A protein and the small-molecule ligand that binds it are described below.
Small molecule (SMILES): C[C@]12CC[C@@H]3c4ccc(O)cc4CC[C@H]3[C@@H]1CC[C@@H]2O

Sequence of chain 1.A:
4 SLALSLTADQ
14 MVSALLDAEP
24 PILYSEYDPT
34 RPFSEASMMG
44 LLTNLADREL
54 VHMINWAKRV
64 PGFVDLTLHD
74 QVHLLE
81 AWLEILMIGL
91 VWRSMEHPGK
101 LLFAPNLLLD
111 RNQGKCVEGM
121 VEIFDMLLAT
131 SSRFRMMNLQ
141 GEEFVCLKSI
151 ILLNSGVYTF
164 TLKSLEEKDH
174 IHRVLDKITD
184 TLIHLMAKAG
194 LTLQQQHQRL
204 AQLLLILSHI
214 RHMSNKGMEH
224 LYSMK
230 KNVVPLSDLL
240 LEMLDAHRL

Binding-site contacts:
Ligand atom O3 contacts residue ARG93 of chain 1.A at 3.2 Å (salt-bridge).
Ligand atom C6 contacts residue MET87 of chain 1.A at 3.9 Å (hydrophobic).
Ligand atom C6 contacts residue LEU90 of chain 1.A at 4.0 Å (hydrophobic).
Ligand atom O17 contacts residue GLY220 of chain 1.A at 4.1 Å.
Ligand atom C4 contacts residue PHE103 of chain 1.A at 4.2 Å (hydrophobic).
Ligand atom C2 contacts residue LEU48 of chain 1.A at 4.1 Å (hydrophobic).
Ligand atom C16 contacts residue ILE123 of chain 1.A at 4.1 Å (hydrophobic).
Ligand atom C3 contacts residue LEU86 of chain 1.A at 4.1 Å (hydrophobic).
Ligand atom C6 contacts residue PHE103 of chain 1.A at 4.2 Å (hydrophobic).
Ligand atom C15 contacts residue MET87 of chain 1.A at 4.1 Å (hydrophobic).
Ligand atom O17 contacts residue LEU224 of chain 1.A at 3.7 Å.
Ligand atom C10 contacts residue PHE103 of chain 1.A at 3.9 Å (hydrophobic).
Ligand atom C9 contacts residue PHE103 of chain 1.A at 4.2 Å (hydrophobic).
Ligand atom O17 contacts residue HIS223 of chain 1.A at 3.0 Å (h-bond).
Ligand atom O17 contacts residue MET42 of chain 1.A at 3.6 Å.
Ligand atom C15 contacts residue GLY220 of chain 1.A at 4.2 Å.
Ligand atom C3 contacts residue ARG93 of chain 1.A at 4.1 Å.
Ligand atom C2 contacts residue ALA49 of chain 1.A at 4.0 Å (hydrophobic).
Ligand atom C3 contacts residue GLU52 of chain 1.A at 3.2 Å.
Ligand atom C4 contacts residue LEU86 of chain 1.A at 3.8 Å (hydrophobic).
Ligand atom C7 contacts residue PHE103 of chain 1.A at 4.2 Å (hydrophobic).
Ligand atom C2 contacts residue GLU52 of chain 1.A at 3.2 Å.
Ligand atom O3 contacts residue GLU52 of chain 1.A at 2.5 Å (salt-bridge).
Ligand atom C2 contacts residue LEU45 of chain 1.A at 4.1 Å (hydrophobic).
Ligand atom C16 contacts residue GLY220 of chain 1.A at 3.8 Å.
Ligand atom C1 contacts residue ALA49 of chain 1.A at 3.8 Å (hydrophobic).
Ligand atom C5 contacts residue PHE103 of chain 1.A at 3.8 Å (hydrophobic).
Ligand atom C8 contacts residue LEU83 of chain 1.A at 4.2 Å (hydrophobic).
Ligand atom C1 contacts residue PHE103 of chain 1.A at 4.2 Å (hydrophobic).
Ligand atom C7 contacts residue MET87 of chain 1.A at 4.2 Å (hydrophobic).
Ligand atom C17 contacts residue HIS223 of chain 1.A at 3.5 Å.
Ligand atom C16 contacts residue HIS223 of chain 1.A at 3.6 Å.
Ligand atom O3 contacts residue LEU86 of chain 1.A at 3.9 Å.
Ligand atom C4 contacts residue LEU90 of chain 1.A at 4.2 Å (hydrophobic).
Ligand atom C18 contacts residue LEU224 of chain 1.A at 4.2 Å (hydrophobic).
Ligand atom C1 contacts residue LEU45 of chain 1.A at 3.5 Å (hydrophobic).
Ligand atom C11 contacts residue LEU45 of chain 1.A at 3.9 Å (hydrophobic).
Ligand atom C15 contacts residue ILE123 of chain 1.A at 4.1 Å (hydrophobic).
Ligand atom C12 contacts residue LEU45 of chain 1.A at 4.1 Å (hydrophobic).
Ligand atom C18 contacts residue LEU83 of chain 1.A at 4.2 Å (hydrophobic).